The protein below binds the small molecule below.
Small molecule (SMILES): CC(=O)N[C@@H]1[C@@H](O)[C@H](O)[C@@H](CO)O[C@H]1O

Sequence of chain 2.A:
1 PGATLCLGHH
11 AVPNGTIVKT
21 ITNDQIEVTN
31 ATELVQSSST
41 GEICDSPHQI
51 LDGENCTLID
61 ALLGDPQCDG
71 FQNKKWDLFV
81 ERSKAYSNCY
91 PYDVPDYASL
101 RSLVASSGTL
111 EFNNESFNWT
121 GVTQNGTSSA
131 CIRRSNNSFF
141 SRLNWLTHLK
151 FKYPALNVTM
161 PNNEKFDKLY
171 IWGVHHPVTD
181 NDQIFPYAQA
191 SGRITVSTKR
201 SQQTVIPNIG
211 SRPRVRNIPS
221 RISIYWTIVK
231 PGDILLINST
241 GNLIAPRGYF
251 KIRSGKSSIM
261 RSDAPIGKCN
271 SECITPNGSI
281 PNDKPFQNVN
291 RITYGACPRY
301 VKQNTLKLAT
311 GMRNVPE

Binding-site contacts:
Ligand atom C4 contacts residue ASN125 of chain 2.A at 4.1 Å.
Ligand atom C1 contacts residue ASN125 of chain 2.A at 1.4 Å.
Ligand atom C3 contacts residue ASN125 of chain 2.A at 3.8 Å.
Ligand atom C5 contacts residue ASN125 of chain 2.A at 3.6 Å.
Ligand atom O5 contacts residue ARG247 of chain 2.A at 4.5 Å.
Ligand atom C7 contacts residue ASN125 of chain 2.A at 3.9 Å.
Ligand atom N2 contacts residue ASN125 of chain 2.A at 3.1 Å (h-bond).
Ligand atom C2 contacts residue ASN125 of chain 2.A at 2.5 Å.
Ligand atom C8 contacts residue GLN124 of chain 2.A at 3.4 Å.
Ligand atom O5 contacts residue ASN125 of chain 2.A at 2.3 Å (h-bond).
Ligand atom O7 contacts residue ASN125 of chain 2.A at 4.2 Å.
Ligand atom C1 contacts residue ARG247 of chain 2.A at 4.3 Å.
Ligand atom N2 contacts residue GLN124 of chain 2.A at 4.3 Å.